Sequence of chain 1.A:
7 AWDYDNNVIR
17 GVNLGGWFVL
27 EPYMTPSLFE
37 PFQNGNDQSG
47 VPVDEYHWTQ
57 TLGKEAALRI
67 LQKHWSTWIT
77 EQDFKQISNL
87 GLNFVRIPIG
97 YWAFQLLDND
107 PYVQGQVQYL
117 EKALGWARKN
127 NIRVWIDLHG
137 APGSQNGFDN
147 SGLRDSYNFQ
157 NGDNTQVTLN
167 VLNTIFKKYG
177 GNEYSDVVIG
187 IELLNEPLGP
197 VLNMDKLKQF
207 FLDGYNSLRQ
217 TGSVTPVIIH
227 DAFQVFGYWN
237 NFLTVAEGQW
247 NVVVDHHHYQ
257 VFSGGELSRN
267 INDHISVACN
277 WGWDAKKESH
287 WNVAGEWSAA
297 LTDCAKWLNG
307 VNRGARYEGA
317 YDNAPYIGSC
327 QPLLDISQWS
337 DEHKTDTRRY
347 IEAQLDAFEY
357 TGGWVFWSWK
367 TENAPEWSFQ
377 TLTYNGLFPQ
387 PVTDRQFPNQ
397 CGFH

A small-molecule ligand and the protein it binds are described below.
Small molecule (SMILES): O=[N+]([O-])c1ccc(O[C@@H]2O[C@H](CO)[C@@H](O)[C@H](O)[C@H]2F)c([N+](=O)[O-])c1

Binding-site contacts:
Ligand atom F contacts residue PHE144 of chain 1.A at 3.9 Å.
Ligand atom C14 contacts residue LEU194 of chain 1.A at 4.1 Å (hydrophobic).
Ligand atom C15 contacts residue PHE229 of chain 1.A at 3.6 Å (hydrophobic).
Ligand atom C5 contacts residue PHE258 of chain 1.A at 4.3 Å (hydrophobic).
Ligand atom O6 contacts residue GLU192 of chain 1.A at 2.9 Å (salt-bridge).
Ligand atom C4 contacts residue PHE258 of chain 1.A at 4.0 Å (hydrophobic).
Ligand atom O22 contacts residue PRO196 of chain 1.A at 3.8 Å.
Ligand atom N2 contacts residue LEU194 of chain 1.A at 4.1 Å.
Ligand atom O3 contacts residue G2F1 of chain 1.B at 4.3 Å.
Ligand atom O5 contacts residue PHE258 of chain 1.A at 3.9 Å.
Ligand atom O11 contacts residue PHE258 of chain 1.A at 3.0 Å (h-bond).
Ligand atom O3 contacts residue LEU304 of chain 1.A at 4.2 Å.
Ligand atom O12 contacts residue PHE258 of chain 1.A at 3.9 Å.
Ligand atom C6 contacts residue TYR255 of chain 1.A at 3.7 Å (hydrophobic).
Ligand atom C15 contacts residue LEU194 of chain 1.A at 3.8 Å (hydrophobic).
Ligand atom C4 contacts residue G2F1 of chain 1.B at 3.2 Å.
Ligand atom O4 contacts residue G2F1 of chain 1.B at 2.5 Å (h-bond).
Ligand atom C16 contacts residue PHE144 of chain 1.A at 4.2 Å (hydrophobic).
Ligand atom O6 contacts residue G2F1 of chain 1.B at 4.2 Å.
Ligand atom O6 contacts residue TYR255 of chain 1.A at 4.0 Å.
Ligand atom O1 contacts residue PHE258 of chain 1.A at 4.0 Å.
Ligand atom C6 contacts residue PHE258 of chain 1.A at 4.0 Å (hydrophobic).
Ligand atom O3 contacts residue PHE258 of chain 1.A at 4.1 Å.
Ligand atom O21 contacts residue LEU194 of chain 1.A at 4.0 Å.
Ligand atom O21 contacts residue PHE229 of chain 1.A at 3.2 Å.
Ligand atom O21 contacts residue PRO196 of chain 1.A at 3.6 Å.
Ligand atom C5 contacts residue G2F1 of chain 1.B at 4.0 Å.
Ligand atom O6 contacts residue PHE229 of chain 1.A at 3.8 Å.
Ligand atom C16 contacts residue PHE229 of chain 1.A at 3.7 Å (hydrophobic).
Ligand atom C6 contacts residue G2F1 of chain 1.B at 3.5 Å.
Ligand atom N1 contacts residue PHE258 of chain 1.A at 3.9 Å.
Ligand atom C5 contacts residue GLU192 of chain 1.A at 4.0 Å.
Ligand atom C2 contacts residue PHE258 of chain 1.A at 4.2 Å (hydrophobic).
Ligand atom C1 contacts residue PHE144 of chain 1.A at 3.9 Å (hydrophobic).
Ligand atom N2 contacts residue PRO196 of chain 1.A at 4.1 Å.
Ligand atom C5 contacts residue PHE144 of chain 1.A at 4.2 Å (hydrophobic).
Ligand atom O4 contacts residue ASN146 of chain 1.A at 3.5 Å (h-bond).
Ligand atom C6 contacts residue GLU192 of chain 1.A at 3.8 Å.
Ligand atom C2 contacts residue PHE144 of chain 1.A at 4.3 Å (hydrophobic).
Ligand atom C3 contacts residue PHE144 of chain 1.A at 4.2 Å (hydrophobic).